The small molecule below binds the protein below.
Small molecule (SMILES): CC(=O)N[C@H]1[C@H](O[C@H]2[C@H](O)[C@@H](NC(C)=O)CO[C@@H]2CO)O[C@H](CO)[C@@H](O)[C@@H]1O

Binding-site contacts:
Ligand atom C3 contacts residue TRP166 of chain 1.A at 4.3 Å (hydrophobic).
Ligand atom O7 contacts residue TRP166 of chain 1.A at 3.9 Å.
Ligand atom C2 contacts residue GLU164 of chain 1.A at 4.2 Å.
Ligand atom N2 contacts residue ASN116 of chain 1.A at 2.9 Å (h-bond).
Ligand atom C8 contacts residue VAL115 of chain 1.A at 4.2 Å (hydrophobic).
Ligand atom C1 contacts residue GLU164 of chain 1.A at 4.1 Å.
Ligand atom O5 contacts residue ASN116 of chain 1.A at 2.3 Å (h-bond).
Ligand atom C7 contacts residue ASN116 of chain 1.A at 3.5 Å.
Ligand atom C8 contacts residue TRP166 of chain 1.A at 3.4 Å (hydrophobic).
Ligand atom C3 contacts residue ASN116 of chain 1.A at 3.8 Å.
Ligand atom O3 contacts residue TRP166 of chain 1.A at 3.3 Å (h-bond).
Ligand atom C1 contacts residue ASN116 of chain 1.A at 1.4 Å.
Ligand atom O7 contacts residue GLU164 of chain 1.A at 3.6 Å.
Ligand atom C8 contacts residue ASN116 of chain 1.A at 4.5 Å.
Ligand atom C7 contacts residue GLU164 of chain 1.A at 3.9 Å.
Ligand atom C8 contacts residue VAL114 of chain 1.A at 3.8 Å (hydrophobic).
Ligand atom C5 contacts residue ASN116 of chain 1.A at 3.6 Å.
Ligand atom O7 contacts residue HIS165 of chain 1.A at 4.0 Å.
Ligand atom C6 contacts residue THR30 of chain 1.E at 4.2 Å.
Ligand atom O5 contacts residue GLU164 of chain 1.A at 4.1 Å.
Ligand atom C2 contacts residue ASN116 of chain 1.A at 2.4 Å.
Ligand atom N2 contacts residue TRP166 of chain 1.A at 3.7 Å.
Ligand atom C4 contacts residue ASN116 of chain 1.A at 4.2 Å.
Ligand atom C8 contacts residue HIS165 of chain 1.A at 4.0 Å.
Ligand atom C7 contacts residue TRP166 of chain 1.A at 3.5 Å (hydrophobic).
Ligand atom O7 contacts residue ASN116 of chain 1.A at 3.6 Å.
Ligand atom C8 contacts residue GLU164 of chain 1.A at 3.7 Å.

Sequence of chain 1.A:
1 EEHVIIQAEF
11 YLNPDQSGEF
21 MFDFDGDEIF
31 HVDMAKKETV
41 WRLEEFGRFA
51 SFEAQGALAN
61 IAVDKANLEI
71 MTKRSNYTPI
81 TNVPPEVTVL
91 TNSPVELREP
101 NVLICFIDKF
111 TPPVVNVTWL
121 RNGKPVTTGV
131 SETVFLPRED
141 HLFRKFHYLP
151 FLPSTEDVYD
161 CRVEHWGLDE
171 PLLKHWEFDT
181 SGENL

Sequence of chain 1.E:
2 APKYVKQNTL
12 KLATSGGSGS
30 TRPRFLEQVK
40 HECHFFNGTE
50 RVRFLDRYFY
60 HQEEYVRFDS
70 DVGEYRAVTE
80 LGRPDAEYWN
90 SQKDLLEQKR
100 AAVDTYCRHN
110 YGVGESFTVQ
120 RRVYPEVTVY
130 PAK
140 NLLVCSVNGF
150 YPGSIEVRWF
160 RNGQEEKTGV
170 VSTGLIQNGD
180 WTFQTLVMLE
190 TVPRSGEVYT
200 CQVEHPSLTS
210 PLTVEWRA